Sequence of chain 1.A:
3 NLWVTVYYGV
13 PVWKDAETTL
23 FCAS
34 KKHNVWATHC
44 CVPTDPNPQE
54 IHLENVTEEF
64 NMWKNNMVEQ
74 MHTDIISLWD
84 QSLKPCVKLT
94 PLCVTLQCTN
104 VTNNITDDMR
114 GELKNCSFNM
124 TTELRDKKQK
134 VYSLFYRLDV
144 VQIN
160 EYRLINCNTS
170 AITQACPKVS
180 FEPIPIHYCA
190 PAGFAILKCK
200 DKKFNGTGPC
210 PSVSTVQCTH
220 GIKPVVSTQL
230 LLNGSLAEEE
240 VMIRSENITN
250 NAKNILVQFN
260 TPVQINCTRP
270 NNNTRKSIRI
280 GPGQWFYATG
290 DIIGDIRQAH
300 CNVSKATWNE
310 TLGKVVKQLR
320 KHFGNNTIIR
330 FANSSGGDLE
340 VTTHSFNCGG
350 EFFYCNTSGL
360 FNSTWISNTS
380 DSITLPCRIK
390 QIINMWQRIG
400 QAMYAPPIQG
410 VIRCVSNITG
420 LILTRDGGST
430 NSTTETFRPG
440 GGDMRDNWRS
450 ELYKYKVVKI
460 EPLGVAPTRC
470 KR

Binding-site contacts:
Ligand atom O5 contacts residue LYS117 of chain 1.A at 4.0 Å.
Ligand atom C7 contacts residue THR105 of chain 1.A at 4.1 Å.
Ligand atom C4 contacts residue ASN103 of chain 1.A at 4.2 Å.
Ligand atom C5 contacts residue ASN103 of chain 1.A at 3.7 Å.
Ligand atom C7 contacts residue ASN103 of chain 1.A at 3.5 Å.
Ligand atom O7 contacts residue ASN103 of chain 1.A at 3.8 Å.
Ligand atom C8 contacts residue ASN103 of chain 1.A at 3.7 Å.
Ligand atom N2 contacts residue ASN103 of chain 1.A at 2.9 Å (h-bond).
Ligand atom C2 contacts residue ASN103 of chain 1.A at 2.5 Å.
Ligand atom O7 contacts residue THR105 of chain 1.A at 3.8 Å.
Ligand atom C8 contacts residue THR105 of chain 1.A at 3.9 Å.
Ligand atom C1 contacts residue LYS117 of chain 1.A at 4.3 Å.
Ligand atom C1 contacts residue ASN103 of chain 1.A at 1.5 Å.
Ligand atom O5 contacts residue ASN103 of chain 1.A at 2.4 Å (h-bond).
Ligand atom C3 contacts residue ASN103 of chain 1.A at 3.8 Å.

A small-molecule ligand and the protein it binds are described below.
Small molecule (SMILES): CC(=O)N[C@@H]1[C@@H](O)[C@H](O)[C@@H](CO)O[C@H]1O